A protein and the small-molecule ligand that binds it are described below.
Small molecule (SMILES): NC[C@@H]1O[C@H](O[C@H]2[C@@H](O)[C@H](O[C@@H]3[C@@H](O)[C@H](N)C[C@H](N)[C@H]3O[C@H]3O[C@H](CO)[C@@H](O)[C@H](O)[C@H]3N)O[C@@H]2CO)[C@H](N)[C@@H](O)[C@@H]1O

Sequence of chain 1.F:
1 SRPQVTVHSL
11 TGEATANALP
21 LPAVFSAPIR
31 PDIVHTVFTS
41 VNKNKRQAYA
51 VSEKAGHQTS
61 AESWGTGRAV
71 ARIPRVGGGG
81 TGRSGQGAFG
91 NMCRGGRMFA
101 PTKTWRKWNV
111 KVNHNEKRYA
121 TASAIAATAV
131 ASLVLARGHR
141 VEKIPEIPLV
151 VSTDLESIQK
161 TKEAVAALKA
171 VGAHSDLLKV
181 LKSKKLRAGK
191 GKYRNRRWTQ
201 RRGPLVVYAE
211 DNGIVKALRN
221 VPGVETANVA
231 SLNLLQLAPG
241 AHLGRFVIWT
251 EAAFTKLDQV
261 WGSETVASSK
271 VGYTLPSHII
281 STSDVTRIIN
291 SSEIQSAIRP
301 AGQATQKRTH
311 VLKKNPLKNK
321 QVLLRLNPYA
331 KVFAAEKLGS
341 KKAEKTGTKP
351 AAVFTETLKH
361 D

Binding-site contacts:
Ligand atom N12 contacts residue ARG68 of chain 1.F at 4.3 Å.
Ligand atom C31 contacts residue MG1 of chain 1.BAA at 4.3 Å.
Ligand atom N12 contacts residue ALA69 of chain 1.F at 3.1 Å (h-bond).
Ligand atom O62 contacts residue VAL70 of chain 1.F at 4.5 Å.
Ligand atom N12 contacts residue VAL70 of chain 1.F at 4.2 Å.
Ligand atom O31 contacts residue MG1 of chain 1.BAA at 3.2 Å.
Ligand atom O41 contacts residue MG1 of chain 1.BAA at 4.3 Å.